A small-molecule ligand and the protein it binds are described below.
Small molecule (SMILES): CO[C@H]1CC=C2CCN3CCC4=C(CC(=O)OC4)[C@]23C1

Sequence of chain 1.B:
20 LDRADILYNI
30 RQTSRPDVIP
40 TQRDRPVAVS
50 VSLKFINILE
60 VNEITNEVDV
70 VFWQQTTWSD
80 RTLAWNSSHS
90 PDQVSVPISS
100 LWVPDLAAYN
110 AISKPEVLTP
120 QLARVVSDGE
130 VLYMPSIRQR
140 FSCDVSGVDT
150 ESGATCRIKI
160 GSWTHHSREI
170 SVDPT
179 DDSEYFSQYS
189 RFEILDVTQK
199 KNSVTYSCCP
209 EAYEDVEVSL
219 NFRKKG

Binding-site contacts:
Ligand atom N1 contacts residue TYR108 of chain 1.B at 3.7 Å.
Ligand atom C15 contacts residue CYS206 of chain 1.B at 3.7 Å (hydrophobic).
Ligand atom O1 contacts residue CYS206 of chain 1.B at 2.9 Å.
Ligand atom C2 contacts residue TRP72 of chain 1.C at 3.8 Å (hydrophobic).
Ligand atom C16 contacts residue LEU131 of chain 1.C at 3.1 Å (hydrophobic).
Ligand atom O3 contacts residue THR163 of chain 1.B at 3.9 Å.
Ligand atom C3 contacts residue TYR211 of chain 1.B at 3.5 Å (hydrophobic).
Ligand atom C1 contacts residue TYR108 of chain 1.B at 3.4 Å (hydrophobic).
Ligand atom C10 contacts residue TYR108 of chain 1.B at 3.6 Å (hydrophobic).
Ligand atom C5 contacts residue TRP162 of chain 1.B at 3.3 Å (hydrophobic).
Ligand atom C13 contacts residue TRP72 of chain 1.C at 3.5 Å (hydrophobic).
Ligand atom C9 contacts residue TYR204 of chain 1.B at 3.8 Å (hydrophobic).
Ligand atom C2 contacts residue TYR108 of chain 1.B at 3.9 Å (hydrophobic).
Ligand atom C7 contacts residue LEU131 of chain 1.C at 4.1 Å (hydrophobic).
Ligand atom C10 contacts residue TRP162 of chain 1.B at 3.5 Å (hydrophobic).
Ligand atom C8 contacts residue TRP162 of chain 1.B at 3.4 Å (hydrophobic).
Ligand atom C13 contacts residue MET133 of chain 1.C at 3.9 Å (hydrophobic).
Ligand atom O2 contacts residue MET133 of chain 1.C at 3.5 Å.
Ligand atom C16 contacts residue MET133 of chain 1.C at 3.9 Å (hydrophobic).
Ligand atom N1 contacts residue TRP162 of chain 1.B at 2.8 Å (h-bond).
Ligand atom O3 contacts residue TRP162 of chain 1.B at 4.0 Å.
Ligand atom O2 contacts residue TYR183 of chain 1.C at 4.1 Å.
Ligand atom C1 contacts residue TRP162 of chain 1.B at 3.5 Å (hydrophobic).
Ligand atom C14 contacts residue CYS206 of chain 1.B at 3.8 Å (hydrophobic).
Ligand atom C2 contacts residue TRP162 of chain 1.B at 3.9 Å (hydrophobic).
Ligand atom C9 contacts residue TYR211 of chain 1.B at 3.4 Å (hydrophobic).
Ligand atom O3 contacts residue MET133 of chain 1.C at 3.9 Å.
Ligand atom C3 contacts residue TRP162 of chain 1.B at 3.7 Å (hydrophobic).
Ligand atom C6 contacts residue LEU131 of chain 1.C at 4.1 Å (hydrophobic).
Ligand atom C14 contacts residue MET133 of chain 1.C at 3.7 Å (hydrophobic).
Ligand atom C4 contacts residue TRP162 of chain 1.B at 3.4 Å (hydrophobic).
Ligand atom C9 contacts residue TRP162 of chain 1.B at 4.0 Å (hydrophobic).
Ligand atom C16 contacts residue ARG123 of chain 1.C at 3.8 Å.
Ligand atom C10 contacts residue TYR204 of chain 1.B at 3.7 Å (hydrophobic).
Ligand atom C13 contacts residue TYR204 of chain 1.B at 3.9 Å (hydrophobic).
Ligand atom C7 contacts residue TRP162 of chain 1.B at 4.1 Å (hydrophobic).
Ligand atom C16 contacts residue LEU121 of chain 1.C at 4.1 Å (hydrophobic).
Ligand atom C10 contacts residue TYR211 of chain 1.B at 4.0 Å (hydrophobic).
Ligand atom C15 contacts residue MET133 of chain 1.C at 3.7 Å (hydrophobic).
Ligand atom C8 contacts residue TYR211 of chain 1.B at 4.0 Å (hydrophobic).

Sequence of chain 1.C:
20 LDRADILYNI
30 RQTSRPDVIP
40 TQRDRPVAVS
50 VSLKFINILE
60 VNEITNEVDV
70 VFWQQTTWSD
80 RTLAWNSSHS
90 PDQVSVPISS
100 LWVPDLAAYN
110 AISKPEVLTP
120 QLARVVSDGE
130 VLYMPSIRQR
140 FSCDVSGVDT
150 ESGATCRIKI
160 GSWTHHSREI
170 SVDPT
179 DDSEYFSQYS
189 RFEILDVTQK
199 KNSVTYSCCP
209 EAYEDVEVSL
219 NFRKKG